Binding-site contacts:
Ligand atom N1 contacts residue ARG84 of chain 2.B at 3.4 Å (salt-bridge).
Ligand atom O3A contacts residue GLY256 of chain 2.B at 3.3 Å (h-bond).
Ligand atom C5' contacts residue GLY256 of chain 2.B at 3.5 Å.
Ligand atom O3' contacts residue MET305 of chain 2.B at 3.4 Å.
Ligand atom N9 contacts residue ARG468 of chain 2.B at 3.4 Å.
Ligand atom O1B contacts residue MG1 of chain 2.F at 2.4 Å.
Ligand atom C8 contacts residue ARG468 of chain 2.B at 3.4 Å.
Ligand atom N3B contacts residue SER49 of chain 2.B at 3.1 Å (h-bond).
Ligand atom O1G contacts residue GLU212 of chain 2.B at 3.0 Å (salt-bridge).
Ligand atom PB contacts residue ARG53 of chain 2.B at 3.5 Å.
Ligand atom O2B contacts residue ARG53 of chain 2.B at 3.2 Å (salt-bridge).
Ligand atom O2A contacts residue ARG53 of chain 2.B at 2.8 Å (salt-bridge).
Ligand atom N3 contacts residue ARG468 of chain 2.B at 3.6 Å.
Ligand atom O2G contacts residue SER49 of chain 2.B at 3.1 Å (h-bond).
Ligand atom C6 contacts residue ARG84 of chain 2.B at 3.4 Å.
Ligand atom N3B contacts residue GLY256 of chain 2.B at 3.2 Å (h-bond).
Ligand atom O3' contacts residue ALA306 of chain 2.B at 3.6 Å (h-bond).
Ligand atom C5 contacts residue ARG468 of chain 2.B at 3.4 Å.
Ligand atom O1G contacts residue THR164 of chain 2.B at 2.8 Å (h-bond).
Ligand atom O2B contacts residue SER50 of chain 2.B at 2.7 Å (h-bond).
Ligand atom O2G contacts residue ALA165 of chain 2.B at 3.0 Å (h-bond).
Ligand atom O2B contacts residue SER49 of chain 2.B at 3.0 Å (h-bond).
Ligand atom N7 contacts residue ARG468 of chain 2.B at 3.5 Å (salt-bridge).
Ligand atom O2A contacts residue SER50 of chain 2.B at 3.5 Å (h-bond).
Ligand atom O3G contacts residue SER258 of chain 2.B at 2.6 Å (h-bond).
Ligand atom C4 contacts residue ARG468 of chain 2.B at 3.5 Å.
Ligand atom O3A contacts residue GLY255 of chain 2.B at 3.4 Å.
Ligand atom O2A contacts residue ARG84 of chain 2.B at 2.9 Å (salt-bridge).
Ligand atom O2' contacts residue GLU469 of chain 2.B at 2.6 Å (salt-bridge).
Ligand atom O2' contacts residue MET305 of chain 2.B at 3.4 Å.
Ligand atom O3' contacts residue GLY256 of chain 2.B at 3.5 Å.
Ligand atom O1B contacts residue GLY48 of chain 2.B at 3.4 Å.
Ligand atom N6 contacts residue ARG84 of chain 2.B at 3.1 Å (salt-bridge).
Ligand atom O1B contacts residue ARG53 of chain 2.B at 2.8 Å (salt-bridge).
Ligand atom O3A contacts residue MG1 of chain 2.F at 3.5 Å.
Ligand atom O3G contacts residue ALA165 of chain 2.B at 3.4 Å.
Ligand atom PG contacts residue THR164 of chain 2.B at 3.4 Å.
Ligand atom O2G contacts residue THR164 of chain 2.B at 2.7 Å (h-bond).
Ligand atom PB contacts residue MG1 of chain 2.F at 3.3 Å.
Ligand atom O1G contacts residue MG1 of chain 2.F at 2.5 Å.

Sequence of chain 2.B:
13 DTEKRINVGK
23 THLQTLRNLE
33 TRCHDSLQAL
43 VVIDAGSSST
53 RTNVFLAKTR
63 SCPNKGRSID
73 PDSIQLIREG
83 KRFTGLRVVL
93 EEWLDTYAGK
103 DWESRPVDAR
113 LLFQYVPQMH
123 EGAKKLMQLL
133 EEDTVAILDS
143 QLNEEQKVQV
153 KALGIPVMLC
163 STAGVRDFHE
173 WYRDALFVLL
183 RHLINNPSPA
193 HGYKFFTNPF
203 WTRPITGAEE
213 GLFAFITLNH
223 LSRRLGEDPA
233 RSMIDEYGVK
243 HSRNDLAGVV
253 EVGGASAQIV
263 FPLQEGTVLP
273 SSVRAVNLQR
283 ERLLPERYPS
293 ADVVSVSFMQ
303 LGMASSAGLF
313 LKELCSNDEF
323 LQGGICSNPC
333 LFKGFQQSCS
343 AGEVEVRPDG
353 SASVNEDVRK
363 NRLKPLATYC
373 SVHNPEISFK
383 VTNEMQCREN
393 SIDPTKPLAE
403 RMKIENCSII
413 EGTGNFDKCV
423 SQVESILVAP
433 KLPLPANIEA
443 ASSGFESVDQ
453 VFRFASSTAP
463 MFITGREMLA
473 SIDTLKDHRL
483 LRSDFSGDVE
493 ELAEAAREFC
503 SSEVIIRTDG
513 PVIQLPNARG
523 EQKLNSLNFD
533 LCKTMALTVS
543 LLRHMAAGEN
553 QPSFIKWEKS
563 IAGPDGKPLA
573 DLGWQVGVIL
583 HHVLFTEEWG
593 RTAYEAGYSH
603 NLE

A small-molecule ligand and the protein it binds are described below.
Small molecule (SMILES): Nc1ncnc2c1ncn2[C@@H]1O[C@H](CO[P](=O)(O)O[P](=O)(O)NP(=O)(O)O)[C@@H](O)[C@H]1O